Sequence of chain 1.A:
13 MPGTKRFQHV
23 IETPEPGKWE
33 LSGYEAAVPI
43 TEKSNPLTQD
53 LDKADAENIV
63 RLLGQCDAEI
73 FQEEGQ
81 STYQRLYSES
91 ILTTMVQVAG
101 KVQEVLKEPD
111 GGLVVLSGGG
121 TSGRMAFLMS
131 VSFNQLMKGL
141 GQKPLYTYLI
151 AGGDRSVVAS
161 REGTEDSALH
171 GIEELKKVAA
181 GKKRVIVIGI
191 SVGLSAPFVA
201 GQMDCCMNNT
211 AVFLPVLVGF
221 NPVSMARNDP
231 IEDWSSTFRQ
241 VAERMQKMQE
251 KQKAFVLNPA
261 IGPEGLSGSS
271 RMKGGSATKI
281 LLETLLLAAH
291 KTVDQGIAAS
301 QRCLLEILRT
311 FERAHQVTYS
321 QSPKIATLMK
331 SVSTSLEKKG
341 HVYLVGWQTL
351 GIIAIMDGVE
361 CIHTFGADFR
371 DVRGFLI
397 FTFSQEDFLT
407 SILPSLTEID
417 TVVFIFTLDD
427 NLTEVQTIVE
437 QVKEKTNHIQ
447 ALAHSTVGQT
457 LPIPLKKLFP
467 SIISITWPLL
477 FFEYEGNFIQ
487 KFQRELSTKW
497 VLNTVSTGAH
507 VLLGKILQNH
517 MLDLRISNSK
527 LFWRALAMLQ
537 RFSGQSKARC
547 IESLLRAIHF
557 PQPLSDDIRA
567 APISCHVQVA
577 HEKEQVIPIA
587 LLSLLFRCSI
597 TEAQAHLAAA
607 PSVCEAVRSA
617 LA

A small-molecule ligand and the protein it binds are described below.
Small molecule (SMILES): O=P(O)(O)OC[C@@H](O)[C@@H](O)[C@H](O)[C@@H](O)CO

Binding-site contacts:
Ligand atom O3P contacts residue SER122 of chain 1.A at 2.5 Å (h-bond).
Ligand atom C5 contacts residue GLY120 of chain 1.A at 4.0 Å.
Ligand atom P contacts residue LYS526 of chain 1.A at 3.5 Å.
Ligand atom O4 contacts residue THR121 of chain 1.A at 2.9 Å (h-bond).
Ligand atom O1 contacts residue SER270 of chain 1.A at 3.6 Å.
Ligand atom C5 contacts residue GLY119 of chain 1.A at 3.7 Å.
Ligand atom O1P contacts residue VAL192 of chain 1.A at 3.3 Å (h-bond).
Ligand atom C3 contacts residue GLU162 of chain 1.A at 3.6 Å.
Ligand atom O3 contacts residue GLY120 of chain 1.A at 4.0 Å.
Ligand atom C2 contacts residue THR121 of chain 1.A at 4.0 Å.
Ligand atom C1 contacts residue SER270 of chain 1.A at 3.3 Å.
Ligand atom O1P contacts residue LYS526 of chain 1.A at 3.3 Å (salt-bridge).
Ligand atom O2P contacts residue SER191 of chain 1.A at 2.1 Å (h-bond).
Ligand atom O1P contacts residue GLY193 of chain 1.A at 2.8 Å (h-bond).
Ligand atom O3P contacts residue SER191 of chain 1.A at 3.4 Å.
Ligand atom O4 contacts residue GLY119 of chain 1.A at 4.0 Å.
Ligand atom O3 contacts residue HIS363 of chain 1.A at 3.9 Å.
Ligand atom O4 contacts residue GLY120 of chain 1.A at 3.8 Å.
Ligand atom O5 contacts residue LYS526 of chain 1.A at 3.1 Å (salt-bridge).
Ligand atom P contacts residue VAL192 of chain 1.A at 3.5 Å.
Ligand atom P contacts residue SER191 of chain 1.A at 3.2 Å.
Ligand atom O2 contacts residue HIS363 of chain 1.A at 2.9 Å (h-bond).
Ligand atom C4 contacts residue SER270 of chain 1.A at 4.0 Å.
Ligand atom O4 contacts residue SER122 of chain 1.A at 3.9 Å.
Ligand atom O1 contacts residue ARG271 of chain 1.A at 3.4 Å (salt-bridge).
Ligand atom O1 contacts residue SER269 of chain 1.A at 3.3 Å (h-bond).
Ligand atom O6 contacts residue LYS526 of chain 1.A at 2.8 Å (salt-bridge).
Ligand atom O2P contacts residue ALA196 of chain 1.A at 3.4 Å.
Ligand atom O3P contacts residue ILE190 of chain 1.A at 4.0 Å.
Ligand atom C6 contacts residue GLU165 of chain 1.A at 4.0 Å.
Ligand atom C5 contacts residue GLU165 of chain 1.A at 3.6 Å.
Ligand atom O3P contacts residue VAL192 of chain 1.A at 2.8 Å (h-bond).
Ligand atom C1 contacts residue ARG271 of chain 1.A at 3.3 Å.
Ligand atom O2 contacts residue GLU162 of chain 1.A at 3.5 Å (salt-bridge).
Ligand atom O1P contacts residue SER191 of chain 1.A at 3.4 Å (h-bond).
Ligand atom O3 contacts residue GLU162 of chain 1.A at 2.9 Å (salt-bridge).
Ligand atom C5 contacts residue LYS526 of chain 1.A at 3.9 Å.
Ligand atom C6 contacts residue LYS526 of chain 1.A at 3.8 Å.
Ligand atom C6 contacts residue GLY119 of chain 1.A at 3.2 Å.
Ligand atom O5 contacts residue GLU165 of chain 1.A at 2.7 Å (salt-bridge).